Sequence of chain 1.A:
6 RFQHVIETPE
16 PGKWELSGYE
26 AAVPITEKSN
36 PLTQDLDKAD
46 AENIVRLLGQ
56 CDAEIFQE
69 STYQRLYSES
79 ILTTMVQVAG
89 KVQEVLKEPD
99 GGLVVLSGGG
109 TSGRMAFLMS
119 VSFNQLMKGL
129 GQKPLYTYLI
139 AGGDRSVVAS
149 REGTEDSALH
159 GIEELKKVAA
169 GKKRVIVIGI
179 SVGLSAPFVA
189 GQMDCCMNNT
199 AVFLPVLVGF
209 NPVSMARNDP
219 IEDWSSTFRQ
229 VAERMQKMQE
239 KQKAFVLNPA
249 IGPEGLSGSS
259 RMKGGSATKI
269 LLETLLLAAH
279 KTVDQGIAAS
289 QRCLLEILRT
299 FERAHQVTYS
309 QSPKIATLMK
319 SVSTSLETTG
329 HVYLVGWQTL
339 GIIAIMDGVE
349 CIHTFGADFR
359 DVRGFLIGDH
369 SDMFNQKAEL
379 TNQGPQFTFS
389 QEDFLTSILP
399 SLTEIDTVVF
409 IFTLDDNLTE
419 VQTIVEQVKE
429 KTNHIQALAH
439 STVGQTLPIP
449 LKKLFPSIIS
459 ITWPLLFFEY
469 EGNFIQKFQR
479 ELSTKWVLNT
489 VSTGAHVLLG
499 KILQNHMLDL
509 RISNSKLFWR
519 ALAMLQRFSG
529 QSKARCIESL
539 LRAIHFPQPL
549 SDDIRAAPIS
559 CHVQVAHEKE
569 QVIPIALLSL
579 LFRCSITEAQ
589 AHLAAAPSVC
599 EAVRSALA

Binding-site contacts:
Ligand atom O5 contacts residue SER258 of chain 1.A at 3.7 Å.
Ligand atom O3 contacts residue GLU348 of chain 1.A at 3.7 Å.
Ligand atom C6 contacts residue LYS514 of chain 1.A at 3.8 Å.
Ligand atom P1 contacts residue VAL180 of chain 1.A at 3.5 Å.
Ligand atom P1 contacts residue LYS514 of chain 1.A at 3.8 Å.
Ligand atom O6 contacts residue ASN512 of chain 1.A at 3.4 Å (h-bond).
Ligand atom C2 contacts residue LYS514 of chain 1.A at 3.9 Å.
Ligand atom C1 contacts residue GLU153 of chain 1.A at 3.4 Å.
Ligand atom O1P contacts residue VAL180 of chain 1.A at 3.3 Å (h-bond).
Ligand atom O2 contacts residue GLY107 of chain 1.A at 3.5 Å.
Ligand atom O3P contacts residue SER179 of chain 1.A at 2.6 Å (h-bond).
Ligand atom O1P contacts residue LYS514 of chain 1.A at 3.3 Å (salt-bridge).
Ligand atom O5 contacts residue LYS514 of chain 1.A at 2.8 Å (salt-bridge).
Ligand atom C4 contacts residue HIS351 of chain 1.A at 3.8 Å.
Ligand atom C6 contacts residue ASN512 of chain 1.A at 3.2 Å.
Ligand atom O6 contacts residue LYS514 of chain 1.A at 3.1 Å (salt-bridge).
Ligand atom O2P contacts residue SER179 of chain 1.A at 3.6 Å.
Ligand atom O4 contacts residue HIS351 of chain 1.A at 3.2 Å.
Ligand atom O5 contacts residue HIS351 of chain 1.A at 3.8 Å.
Ligand atom O2P contacts residue SER110 of chain 1.A at 2.6 Å (h-bond).
Ligand atom C3 contacts residue LYS514 of chain 1.A at 3.9 Å.
Ligand atom O6 contacts residue GLU153 of chain 1.A at 3.7 Å.
Ligand atom O3P contacts residue ALA184 of chain 1.A at 3.8 Å.
Ligand atom O1P contacts residue GLY181 of chain 1.A at 2.8 Å (h-bond).
Ligand atom C3 contacts residue SER258 of chain 1.A at 3.8 Å.
Ligand atom C4 contacts residue GLU348 of chain 1.A at 3.5 Å.
Ligand atom C2 contacts residue GLU153 of chain 1.A at 3.5 Å.
Ligand atom O4 contacts residue GLU348 of chain 1.A at 2.6 Å (salt-bridge).
Ligand atom P1 contacts residue SER179 of chain 1.A at 3.6 Å.
Ligand atom C5 contacts residue LYS514 of chain 1.A at 3.9 Å.
Ligand atom O1P contacts residue SER179 of chain 1.A at 3.9 Å.
Ligand atom O3 contacts residue GLY107 of chain 1.A at 3.6 Å (h-bond).
Ligand atom C5 contacts residue HIS351 of chain 1.A at 3.5 Å.
Ligand atom O2 contacts residue GLY108 of chain 1.A at 3.3 Å.
Ligand atom O3 contacts residue GLY108 of chain 1.A at 3.6 Å.
Ligand atom O3 contacts residue THR109 of chain 1.A at 2.9 Å (h-bond).
Ligand atom O2 contacts residue GLU153 of chain 1.A at 2.8 Å (salt-bridge).
Ligand atom O2P contacts residue VAL180 of chain 1.A at 2.8 Å (h-bond).
Ligand atom O1 contacts residue LYS514 of chain 1.A at 2.9 Å (salt-bridge).
Ligand atom C1 contacts residue GLY107 of chain 1.A at 3.6 Å.

A small-molecule ligand and the protein it binds are described below.
Small molecule (SMILES): O=P(O)(O)OC[C@@]1(O)OC[C@@H](O)[C@@H](O)[C@@H]1O